Binding-site contacts:
Ligand atom CM5 contacts residue LEU198 of chain 1.C at 3.9 Å (hydrophobic).
Ligand atom CM3 contacts residue SER206 of chain 1.C at 3.1 Å.
Ligand atom O3 contacts residue LEU22 of chain 1.C at 4.2 Å.
Ligand atom O1 contacts residue PHE221 of chain 1.C at 3.5 Å.
Ligand atom O2 contacts residue HEM1 of chain 1.W at 3.5 Å.
Ligand atom O3 contacts residue LEU201 of chain 1.C at 4.0 Å.
Ligand atom C10 contacts residue LEU19 of chain 1.C at 4.2 Å (hydrophobic).
Ligand atom C2 contacts residue PHE221 of chain 1.C at 4.2 Å (hydrophobic).
Ligand atom C7 contacts residue PHE221 of chain 1.C at 4.1 Å (hydrophobic).
Ligand atom CM2 contacts residue PHE221 of chain 1.C at 4.2 Å (hydrophobic).
Ligand atom C10 contacts residue SER36 of chain 1.C at 3.8 Å.
Ligand atom CM2 contacts residue SER206 of chain 1.C at 4.2 Å.
Ligand atom O4 contacts residue LEU22 of chain 1.C at 3.5 Å.
Ligand atom C4 contacts residue HIS202 of chain 1.C at 3.6 Å.
Ligand atom O4 contacts residue LEU201 of chain 1.C at 4.1 Å.
Ligand atom C5 contacts residue SER18 of chain 1.C at 4.0 Å.
Ligand atom C2 contacts residue HEM1 of chain 1.W at 3.5 Å.
Ligand atom C8 contacts residue LEU19 of chain 1.C at 4.2 Å (hydrophobic).
Ligand atom C12 contacts residue ALA39 of chain 1.C at 4.1 Å (hydrophobic).
Ligand atom C11 contacts residue ALA39 of chain 1.C at 3.7 Å (hydrophobic).
Ligand atom C1 contacts residue PHE221 of chain 1.C at 3.6 Å (hydrophobic).
Ligand atom CM5 contacts residue HIS202 of chain 1.C at 4.0 Å.
Ligand atom O3 contacts residue SER206 of chain 1.C at 2.8 Å (h-bond).
Ligand atom O4 contacts residue HIS202 of chain 1.C at 2.4 Å (h-bond).
Ligand atom CM5 contacts residue SER18 of chain 1.C at 3.4 Å.
Ligand atom O1 contacts residue HEM1 of chain 1.W at 3.8 Å.
Ligand atom CM3 contacts residue LEU22 of chain 1.C at 3.4 Å (hydrophobic).
Ligand atom C4 contacts residue LEU22 of chain 1.C at 3.7 Å (hydrophobic).
Ligand atom C8 contacts residue HEM1 of chain 1.W at 4.1 Å.
Ligand atom C6 contacts residue PHE221 of chain 1.C at 3.9 Å (hydrophobic).
Ligand atom C7 contacts residue SER36 of chain 1.C at 4.1 Å.
Ligand atom O1 contacts residue ASP229 of chain 1.C at 3.1 Å (salt-bridge).
Ligand atom C7 contacts residue LEU19 of chain 1.C at 4.2 Å (hydrophobic).
Ligand atom CM2 contacts residue ILE28 of chain 1.C at 3.4 Å (hydrophobic).
Ligand atom C1 contacts residue HEM1 of chain 1.W at 3.7 Å.
Ligand atom C3 contacts residue HEM1 of chain 1.W at 3.8 Å.
Ligand atom O2 contacts residue SER206 of chain 1.C at 3.7 Å.
Ligand atom C3 contacts residue LEU22 of chain 1.C at 4.0 Å (hydrophobic).
Ligand atom C3 contacts residue SER206 of chain 1.C at 4.0 Å.
Ligand atom C9 contacts residue LEU19 of chain 1.C at 4.2 Å (hydrophobic).

Sequence of chain 1.C:
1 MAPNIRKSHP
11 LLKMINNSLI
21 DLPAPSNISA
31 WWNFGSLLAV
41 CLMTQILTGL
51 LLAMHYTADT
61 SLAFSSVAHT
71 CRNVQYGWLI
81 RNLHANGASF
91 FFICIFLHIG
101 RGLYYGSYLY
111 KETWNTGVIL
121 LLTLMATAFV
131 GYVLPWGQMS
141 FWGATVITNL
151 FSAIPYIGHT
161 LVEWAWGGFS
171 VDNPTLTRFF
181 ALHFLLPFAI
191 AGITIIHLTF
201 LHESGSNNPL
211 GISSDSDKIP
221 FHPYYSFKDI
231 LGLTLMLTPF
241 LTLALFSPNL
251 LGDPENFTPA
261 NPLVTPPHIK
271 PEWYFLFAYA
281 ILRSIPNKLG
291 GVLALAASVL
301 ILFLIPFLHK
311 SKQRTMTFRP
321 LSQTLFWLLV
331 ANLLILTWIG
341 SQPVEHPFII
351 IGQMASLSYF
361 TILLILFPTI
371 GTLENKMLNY

This protein binds this small molecule.
Small molecule (SMILES): COC1=C(OC)C(=O)C(C/C=C(/C)CCC=C(C)CC/C=C(/C)CC/C=C(\C)CC/C=C(\C)CC/C=C(\C)CC/C=C(/C)CCC=C(C)CCC=C(C)CCC=C(C)C)=C(C)C1=O